Binding-site contacts:
Ligand atom N7 contacts residue GLY523 of chain 1.D at 3.3 Å (h-bond).
Ligand atom O2B contacts residue CYS522 of chain 1.D at 3.5 Å (h-bond).
Ligand atom N3 contacts residue ASN660 of chain 1.D at 3.5 Å (h-bond).
Ligand atom PB contacts residue MG1 of chain 1.V at 3.3 Å.
Ligand atom O4' contacts residue ALA685 of chain 1.D at 3.5 Å.
Ligand atom N7 contacts residue GLY521 of chain 1.D at 3.6 Å (h-bond).
Ligand atom O2G contacts residue MG1 of chain 1.V at 2.0 Å.
Ligand atom O1B contacts residue MG1 of chain 1.V at 2.1 Å.
Ligand atom C8 contacts residue GLY521 of chain 1.D at 3.3 Å.
Ligand atom N6 contacts residue GLY480 of chain 1.D at 3.4 Å (h-bond).
Ligand atom N1 contacts residue GLY480 of chain 1.D at 3.1 Å (h-bond).
Ligand atom O1A contacts residue MG1 of chain 1.V at 2.1 Å.
Ligand atom PG contacts residue ARG766 of chain 1.C at 3.2 Å.
Ligand atom N6 contacts residue ILE656 of chain 1.D at 3.6 Å.
Ligand atom O2A contacts residue GLY523 of chain 1.D at 3.2 Å.
Ligand atom PA contacts residue MG1 of chain 1.V at 3.2 Å.
Ligand atom C2 contacts residue ASP478 of chain 1.D at 3.3 Å.
Ligand atom N1 contacts residue ILE656 of chain 1.D at 3.5 Å.
Ligand atom PG contacts residue MG1 of chain 1.V at 3.4 Å.
Ligand atom O2A contacts residue THR525 of chain 1.D at 2.9 Å (h-bond).
Ligand atom N7 contacts residue CYS522 of chain 1.D at 3.3 Å.
Ligand atom O3G contacts residue ARG766 of chain 1.C at 2.1 Å (salt-bridge).
Ligand atom O3A contacts residue GLY523 of chain 1.D at 3.1 Å (h-bond).
Ligand atom O1B contacts residue THR525 of chain 1.D at 3.1 Å (h-bond).
Ligand atom C6 contacts residue ILE656 of chain 1.D at 3.6 Å (hydrophobic).
Ligand atom O2A contacts residue LYS524 of chain 1.D at 3.4 Å (salt-bridge).
Ligand atom C1' contacts residue THR688 of chain 1.D at 3.3 Å.
Ligand atom C8 contacts residue GLY684 of chain 1.D at 3.5 Å.
Ligand atom S1G contacts residue GLY521 of chain 1.D at 3.6 Å.
Ligand atom S1G contacts residue PRO636 of chain 1.C at 3.6 Å.
Ligand atom O2B contacts residue LYS524 of chain 1.D at 3.0 Å (salt-bridge).
Ligand atom O2B contacts residue GLY523 of chain 1.D at 3.5 Å (h-bond).
Ligand atom O2A contacts residue LEU526 of chain 1.D at 2.9 Å (h-bond).
Ligand atom O3A contacts residue LYS524 of chain 1.D at 3.5 Å (salt-bridge).
Ligand atom O2' contacts residue THR688 of chain 1.D at 3.2 Å (h-bond).
Ligand atom O3B contacts residue GLY521 of chain 1.D at 2.7 Å (h-bond).
Ligand atom S1G contacts residue ARG766 of chain 1.C at 3.4 Å (salt-bridge).
Ligand atom C4 contacts residue LEU526 of chain 1.D at 3.5 Å (hydrophobic).
Ligand atom O1A contacts residue THR525 of chain 1.D at 3.4 Å (h-bond).
Ligand atom N1 contacts residue ILE479 of chain 1.D at 3.6 Å.

Sequence of chain 1.C:
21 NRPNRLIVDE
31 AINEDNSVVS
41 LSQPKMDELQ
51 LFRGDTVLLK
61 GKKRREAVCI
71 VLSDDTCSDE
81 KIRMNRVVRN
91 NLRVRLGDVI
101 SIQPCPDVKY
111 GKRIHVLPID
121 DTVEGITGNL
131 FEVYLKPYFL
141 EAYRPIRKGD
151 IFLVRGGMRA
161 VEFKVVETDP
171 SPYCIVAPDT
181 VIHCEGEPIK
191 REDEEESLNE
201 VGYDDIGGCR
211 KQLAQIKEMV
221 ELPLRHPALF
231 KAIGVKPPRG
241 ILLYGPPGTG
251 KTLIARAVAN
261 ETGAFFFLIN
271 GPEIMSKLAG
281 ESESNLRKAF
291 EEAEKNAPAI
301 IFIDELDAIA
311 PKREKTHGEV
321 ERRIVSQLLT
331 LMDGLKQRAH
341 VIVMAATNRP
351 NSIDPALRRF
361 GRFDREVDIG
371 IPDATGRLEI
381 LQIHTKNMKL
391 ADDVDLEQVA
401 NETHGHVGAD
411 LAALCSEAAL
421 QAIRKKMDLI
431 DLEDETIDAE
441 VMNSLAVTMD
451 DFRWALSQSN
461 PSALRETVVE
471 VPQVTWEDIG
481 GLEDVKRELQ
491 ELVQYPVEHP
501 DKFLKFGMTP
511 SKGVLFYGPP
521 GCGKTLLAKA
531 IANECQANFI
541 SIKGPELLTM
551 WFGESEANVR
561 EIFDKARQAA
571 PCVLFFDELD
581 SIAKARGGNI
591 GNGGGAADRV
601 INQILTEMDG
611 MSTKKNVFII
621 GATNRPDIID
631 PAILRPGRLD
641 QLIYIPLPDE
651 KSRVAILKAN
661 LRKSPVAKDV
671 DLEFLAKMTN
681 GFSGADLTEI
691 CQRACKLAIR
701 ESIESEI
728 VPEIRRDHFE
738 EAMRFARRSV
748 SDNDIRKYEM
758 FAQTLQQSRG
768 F

Sequence of chain 1.D:
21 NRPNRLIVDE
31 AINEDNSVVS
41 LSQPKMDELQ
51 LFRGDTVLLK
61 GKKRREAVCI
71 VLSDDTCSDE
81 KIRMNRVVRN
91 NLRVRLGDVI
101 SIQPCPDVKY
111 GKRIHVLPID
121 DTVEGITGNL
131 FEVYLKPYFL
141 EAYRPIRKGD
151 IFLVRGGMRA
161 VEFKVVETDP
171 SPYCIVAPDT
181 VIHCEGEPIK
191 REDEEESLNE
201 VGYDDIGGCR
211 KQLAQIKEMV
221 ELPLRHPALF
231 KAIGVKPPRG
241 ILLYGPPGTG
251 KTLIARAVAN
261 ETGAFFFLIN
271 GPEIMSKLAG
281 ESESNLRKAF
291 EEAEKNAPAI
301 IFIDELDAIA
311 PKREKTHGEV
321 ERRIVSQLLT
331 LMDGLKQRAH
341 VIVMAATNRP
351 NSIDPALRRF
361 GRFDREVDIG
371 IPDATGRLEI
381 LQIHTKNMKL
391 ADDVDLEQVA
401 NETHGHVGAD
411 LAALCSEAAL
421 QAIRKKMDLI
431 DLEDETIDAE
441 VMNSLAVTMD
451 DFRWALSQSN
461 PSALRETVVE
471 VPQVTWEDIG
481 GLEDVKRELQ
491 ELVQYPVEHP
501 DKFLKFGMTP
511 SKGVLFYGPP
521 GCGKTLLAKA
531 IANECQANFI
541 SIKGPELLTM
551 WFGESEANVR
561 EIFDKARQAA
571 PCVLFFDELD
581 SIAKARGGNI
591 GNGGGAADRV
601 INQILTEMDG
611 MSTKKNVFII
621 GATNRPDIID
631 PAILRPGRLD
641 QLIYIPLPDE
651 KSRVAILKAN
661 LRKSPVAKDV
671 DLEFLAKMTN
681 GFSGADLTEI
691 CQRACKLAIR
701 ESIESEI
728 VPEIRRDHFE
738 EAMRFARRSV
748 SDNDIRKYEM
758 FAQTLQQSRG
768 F

The small molecule below binds the protein below.
Small molecule (SMILES): Nc1ncnc2c1ncn2[C@@H]1O[C@H](COP(=O)(O)OP(=O)(O)OP(O)(O)=S)[C@@H](O)[C@H]1O